Sequence of chain 1.K:
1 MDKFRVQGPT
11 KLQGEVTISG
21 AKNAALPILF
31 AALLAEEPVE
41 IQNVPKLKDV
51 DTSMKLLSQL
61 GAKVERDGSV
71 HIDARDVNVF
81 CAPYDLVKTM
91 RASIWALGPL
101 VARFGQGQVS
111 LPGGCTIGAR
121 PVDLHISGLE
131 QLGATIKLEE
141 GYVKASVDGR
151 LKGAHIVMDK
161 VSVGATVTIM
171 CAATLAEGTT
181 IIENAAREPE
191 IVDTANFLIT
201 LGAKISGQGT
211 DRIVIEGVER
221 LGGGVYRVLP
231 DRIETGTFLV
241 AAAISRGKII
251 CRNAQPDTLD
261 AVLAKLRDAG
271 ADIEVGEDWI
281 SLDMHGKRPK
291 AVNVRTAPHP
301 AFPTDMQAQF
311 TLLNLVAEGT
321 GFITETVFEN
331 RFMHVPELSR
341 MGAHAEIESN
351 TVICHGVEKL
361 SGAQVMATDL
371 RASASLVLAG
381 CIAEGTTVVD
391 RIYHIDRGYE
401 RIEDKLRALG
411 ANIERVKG

Binding-site contacts:
Ligand atom O4U contacts residue PRO121 of chain 1.K at 3.4 Å (h-bond).
Ligand atom O4 contacts residue ASP305 of chain 1.K at 2.9 Å (salt-bridge).
Ligand atom O3 contacts residue ASP305 of chain 1.K at 3.7 Å.
Ligand atom O7 contacts residue ASN23 of chain 1.K at 3.1 Å.
Ligand atom O1E contacts residue LEU370 of chain 1.K at 3.3 Å.
Ligand atom C6U contacts residue SER162 of chain 1.K at 3.7 Å.
Ligand atom C5U contacts residue PRO121 of chain 1.K at 3.6 Å (hydrophobic).
Ligand atom N3U contacts residue ASP123 of chain 1.K at 3.2 Å (salt-bridge).
Ligand atom O2B contacts residue ARG120 of chain 1.K at 3.0 Å (salt-bridge).
Ligand atom O2U contacts residue PRO121 of chain 1.K at 3.5 Å.
Ligand atom C4U contacts residue PRO121 of chain 1.K at 3.1 Å (hydrophobic).
Ligand atom O3D contacts residue VAL327 of chain 1.K at 2.8 Å (h-bond).
Ligand atom N3U contacts residue PRO121 of chain 1.K at 3.1 Å (h-bond).
Ligand atom O1E contacts residue LYS22 of chain 1.K at 2.7 Å (salt-bridge).
Ligand atom O4U contacts residue HIS125 of chain 1.K at 3.2 Å.
Ligand atom O3 contacts residue ASN23 of chain 1.K at 3.4 Å (h-bond).
Ligand atom O4U contacts residue VAL122 of chain 1.K at 3.5 Å.
Ligand atom C8 contacts residue TRP95 of chain 1.K at 3.7 Å (hydrophobic).
Ligand atom C5U contacts residue SER162 of chain 1.K at 3.2 Å.
Ligand atom C7 contacts residue ASN23 of chain 1.K at 3.3 Å.
Ligand atom O1A contacts residue SER162 of chain 1.K at 3.6 Å.
Ligand atom O4U contacts residue LEU124 of chain 1.K at 3.2 Å.
Ligand atom O2E contacts residue ASN23 of chain 1.K at 3.3 Å (h-bond).
Ligand atom O1B contacts residue GLY164 of chain 1.K at 3.1 Å (h-bond).
Ligand atom C2U contacts residue PRO121 of chain 1.K at 3.5 Å (hydrophobic).
Ligand atom C3D contacts residue PHE328 of chain 1.K at 3.7 Å (hydrophobic).
Ligand atom C8 contacts residue ASN23 of chain 1.K at 3.2 Å.
Ligand atom N3U contacts residue LEU124 of chain 1.K at 3.8 Å.
Ligand atom O2A contacts residue SER162 of chain 1.K at 2.9 Å (h-bond).
Ligand atom O4 contacts residue PHE328 of chain 1.K at 3.5 Å.
Ligand atom C4 contacts residue ASP305 of chain 1.K at 3.6 Å.
Ligand atom O1A contacts residue VAL163 of chain 1.K at 3.2 Å (h-bond).
Ligand atom C1E contacts residue LYS22 of chain 1.K at 3.3 Å.
Ligand atom O2D contacts residue ALA119 of chain 1.K at 2.9 Å (h-bond).
Ligand atom O2A contacts residue GLY164 of chain 1.K at 3.6 Å (h-bond).
Ligand atom O2U contacts residue LYS160 of chain 1.K at 3.3 Å.
Ligand atom N2 contacts residue ASN23 of chain 1.K at 3.6 Å.
Ligand atom O2A contacts residue VAL163 of chain 1.K at 3.7 Å.
Ligand atom O2E contacts residue LYS22 of chain 1.K at 3.2 Å (salt-bridge).
Ligand atom C2 contacts residue ASN23 of chain 1.K at 3.7 Å.

A small-molecule ligand and the protein it binds are described below.
Small molecule (SMILES): C=C(O[C@H]1[C@H](O)[C@@H](CO)O[C@H](O[P](=O)(O)O[P](=O)(O)OC[C@H]2O[C@@H](n3ccc(=O)[nH]c3=O)[C@H](O)[C@@H]2O)[C@@H]1NC(C)=O)C(=O)O